Sequence of chain 1.C:
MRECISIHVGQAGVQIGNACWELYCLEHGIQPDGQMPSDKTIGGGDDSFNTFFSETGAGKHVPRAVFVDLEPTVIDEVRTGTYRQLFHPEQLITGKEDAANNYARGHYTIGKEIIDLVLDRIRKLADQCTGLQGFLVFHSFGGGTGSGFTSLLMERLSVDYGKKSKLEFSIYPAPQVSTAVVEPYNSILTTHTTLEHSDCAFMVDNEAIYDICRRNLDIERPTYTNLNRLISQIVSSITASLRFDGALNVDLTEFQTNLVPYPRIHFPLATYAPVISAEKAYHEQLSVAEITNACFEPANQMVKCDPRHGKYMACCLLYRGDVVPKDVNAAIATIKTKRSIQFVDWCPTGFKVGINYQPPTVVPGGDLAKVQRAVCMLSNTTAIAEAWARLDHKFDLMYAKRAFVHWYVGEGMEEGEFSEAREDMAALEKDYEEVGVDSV

A protein and the small-molecule ligand that binds it are described below.
Small molecule (SMILES): COc1cccc(-c2cc(NCc3ccc4c(c3)OCO4)nc(N)n2)c1

Sequence of chain 1.D:
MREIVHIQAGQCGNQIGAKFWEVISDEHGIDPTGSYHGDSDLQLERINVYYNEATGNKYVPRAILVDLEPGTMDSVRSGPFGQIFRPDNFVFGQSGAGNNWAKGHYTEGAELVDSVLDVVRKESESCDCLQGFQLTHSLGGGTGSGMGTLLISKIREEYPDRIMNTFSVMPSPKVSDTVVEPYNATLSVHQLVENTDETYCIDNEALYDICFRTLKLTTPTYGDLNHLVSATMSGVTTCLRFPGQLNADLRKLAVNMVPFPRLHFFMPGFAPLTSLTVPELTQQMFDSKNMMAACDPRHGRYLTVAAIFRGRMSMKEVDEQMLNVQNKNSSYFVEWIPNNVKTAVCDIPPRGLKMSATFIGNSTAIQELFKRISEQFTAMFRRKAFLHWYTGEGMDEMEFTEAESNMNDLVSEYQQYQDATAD

Binding-site contacts:
Ligand atom C11 contacts residue TYR200 of chain 1.D at 3.3 Å (hydrophobic).
Ligand atom C05 contacts residue TYR200 of chain 1.D at 3.5 Å (hydrophobic).
Ligand atom C09 contacts residue VAL236 of chain 1.D at 3.6 Å (hydrophobic).
Ligand atom C09 contacts residue TYR200 of chain 1.D at 3.0 Å (hydrophobic).
Ligand atom C01 contacts residue PHE167 of chain 1.D at 3.1 Å (hydrophobic).
Ligand atom O21 contacts residue THR179 of chain 1.C at 3.5 Å.
Ligand atom N10 contacts residue GLU198 of chain 1.D at 2.9 Å (salt-bridge).
Ligand atom N12 contacts residue LEU253 of chain 1.D at 3.5 Å (h-bond).
Ligand atom C16 contacts residue ALA314 of chain 1.D at 3.3 Å (hydrophobic).
Ligand atom O02 contacts residue LEU250 of chain 1.D at 3.4 Å.
Ligand atom C06 contacts residue VAL236 of chain 1.D at 3.3 Å (hydrophobic).
Ligand atom C18 contacts residue ALA314 of chain 1.D at 3.5 Å (hydrophobic).
Ligand atom C19 contacts residue LEU253 of chain 1.D at 3.4 Å (hydrophobic).
Ligand atom O23 contacts residue LEU246 of chain 1.D at 3.3 Å.
Ligand atom C11 contacts residue LEU253 of chain 1.D at 3.6 Å (hydrophobic).
Ligand atom C22 contacts residue THR179 of chain 1.C at 3.4 Å.
Ligand atom C20 contacts residue LEU253 of chain 1.D at 3.3 Å (hydrophobic).
Ligand atom C05 contacts residue VAL236 of chain 1.D at 3.7 Å (hydrophobic).
Ligand atom C03 contacts residue ASN165 of chain 1.D at 3.4 Å.
Ligand atom C22 contacts residue LEU246 of chain 1.D at 3.2 Å (hydrophobic).
Ligand atom C07 contacts residue THR237 of chain 1.D at 3.5 Å.
Ligand atom C11 contacts residue GLU198 of chain 1.D at 3.4 Å.
Ligand atom C24 contacts residue LEU253 of chain 1.D at 3.5 Å (hydrophobic).
Ligand atom N10 contacts residue TYR200 of chain 1.D at 2.7 Å (h-bond).
Ligand atom C04 contacts residue ASN165 of chain 1.D at 3.5 Å.
Ligand atom C04 contacts residue LEU250 of chain 1.D at 3.5 Å (hydrophobic).
Ligand atom C03 contacts residue LEU250 of chain 1.D at 3.2 Å (hydrophobic).
Ligand atom N15 contacts residue ILE368 of chain 1.D at 3.6 Å.
Ligand atom C08 contacts residue LEU250 of chain 1.D at 3.4 Å (hydrophobic).
Ligand atom C04 contacts residue TYR200 of chain 1.D at 3.2 Å (hydrophobic).
Ligand atom N12 contacts residue GLU198 of chain 1.D at 3.1 Å (salt-bridge).
Ligand atom N12 contacts residue MET257 of chain 1.D at 3.7 Å.
Ligand atom C14 contacts residue ILE368 of chain 1.D at 3.6 Å (hydrophobic).
Ligand atom C07 contacts residue LEU240 of chain 1.D at 3.3 Å (hydrophobic).
Ligand atom O02 contacts residue ASN165 of chain 1.D at 2.7 Å (h-bond).
Ligand atom C01 contacts residue ASN165 of chain 1.D at 3.6 Å.
Ligand atom C17 contacts residue ALA314 of chain 1.D at 3.5 Å (hydrophobic).
Ligand atom C26 contacts residue VAL236 of chain 1.D at 3.1 Å (hydrophobic).
Ligand atom C04 contacts residue GLU198 of chain 1.D at 3.7 Å.
Ligand atom N15 contacts residue CYS239 of chain 1.D at 3.0 Å (h-bond).